Sequence of chain 1.A:
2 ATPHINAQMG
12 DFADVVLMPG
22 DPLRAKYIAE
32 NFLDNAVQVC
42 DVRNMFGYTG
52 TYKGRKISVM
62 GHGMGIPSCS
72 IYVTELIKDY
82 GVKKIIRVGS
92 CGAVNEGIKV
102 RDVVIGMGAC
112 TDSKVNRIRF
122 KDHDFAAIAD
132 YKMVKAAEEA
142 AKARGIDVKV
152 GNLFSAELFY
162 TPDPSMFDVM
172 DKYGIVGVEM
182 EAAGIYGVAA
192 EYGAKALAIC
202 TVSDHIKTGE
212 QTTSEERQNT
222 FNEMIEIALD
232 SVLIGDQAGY

A protein and the small-molecule ligand that binds it are described below.
Small molecule (SMILES): O=c1[nH]cnc2c(C[NH+]3C[C@H](CO)[C@@H](O)C3)c[nH]c12

Sequence of chain 1.C:
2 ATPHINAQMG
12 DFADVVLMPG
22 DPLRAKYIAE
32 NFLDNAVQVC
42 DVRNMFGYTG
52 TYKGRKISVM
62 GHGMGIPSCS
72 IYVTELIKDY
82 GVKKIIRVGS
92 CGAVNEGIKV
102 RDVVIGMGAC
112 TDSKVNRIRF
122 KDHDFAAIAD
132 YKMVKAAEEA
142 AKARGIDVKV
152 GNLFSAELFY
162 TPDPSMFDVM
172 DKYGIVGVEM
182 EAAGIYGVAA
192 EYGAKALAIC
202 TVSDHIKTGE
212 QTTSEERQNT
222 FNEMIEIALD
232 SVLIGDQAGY

Binding-site contacts:
Ligand atom C10 contacts residue GLU180 of chain 1.C at 3.6 Å.
Ligand atom C8 contacts residue SER91 of chain 1.C at 3.4 Å.
Ligand atom C6 contacts residue PHE160 of chain 1.C at 3.4 Å (hydrophobic).
Ligand atom N7 contacts residue CYS92 of chain 1.C at 3.6 Å.
Ligand atom C10 contacts residue PO41 of chain 1.R at 3.2 Å.
Ligand atom C5 contacts residue GLY93 of chain 1.C at 3.8 Å.
Ligand atom O5' contacts residue PHE160 of chain 1.C at 3.6 Å.
Ligand atom C6' contacts residue PO41 of chain 1.R at 3.3 Å.
Ligand atom C2' contacts residue PO41 of chain 1.R at 3.6 Å.
Ligand atom C6' contacts residue SER91 of chain 1.C at 3.3 Å.
Ligand atom N7 contacts residue GLY93 of chain 1.C at 3.6 Å (h-bond).
Ligand atom O5' contacts residue HIS5 of chain 1.A at 2.6 Å (h-bond).
Ligand atom C2 contacts residue PHE160 of chain 1.C at 3.7 Å (hydrophobic).
Ligand atom C5 contacts residue PHE160 of chain 1.C at 3.7 Å (hydrophobic).
Ligand atom C6' contacts residue ARG44 of chain 1.A at 3.6 Å.
Ligand atom O3' contacts residue PO41 of chain 1.R at 2.7 Å (h-bond).
Ligand atom N7 contacts residue SER204 of chain 1.C at 3.6 Å.
Ligand atom C4' contacts residue MET65 of chain 1.C at 3.6 Å (hydrophobic).
Ligand atom N3 contacts residue GLU180 of chain 1.C at 3.5 Å.
Ligand atom C10 contacts residue SER91 of chain 1.C at 3.1 Å.
Ligand atom C4' contacts residue ARG44 of chain 1.A at 3.8 Å.
Ligand atom C5' contacts residue PHE160 of chain 1.C at 3.7 Å (hydrophobic).
Ligand atom N3 contacts residue MET181 of chain 1.C at 3.6 Å.
Ligand atom C3' contacts residue GLU182 of chain 1.C at 3.4 Å.
Ligand atom C9 contacts residue CYS92 of chain 1.C at 3.7 Å (hydrophobic).
Ligand atom N1 contacts residue PHE160 of chain 1.C at 3.6 Å.
Ligand atom C2' contacts residue GLU182 of chain 1.C at 3.6 Å.
Ligand atom C8 contacts residue CYS92 of chain 1.C at 3.5 Å (hydrophobic).
Ligand atom N1' contacts residue SER91 of chain 1.C at 3.5 Å (h-bond).
Ligand atom C8 contacts residue SER204 of chain 1.C at 3.4 Å.
Ligand atom N7 contacts residue ASP205 of chain 1.C at 2.8 Å (salt-bridge).
Ligand atom N3 contacts residue VAL179 of chain 1.C at 3.5 Å (h-bond).
Ligand atom C8 contacts residue ASP205 of chain 1.C at 3.6 Å.
Ligand atom C3' contacts residue PO41 of chain 1.R at 3.8 Å.
Ligand atom C5' contacts residue HIS5 of chain 1.A at 3.3 Å.
Ligand atom N1' contacts residue PO41 of chain 1.R at 2.6 Å (h-bond).
Ligand atom O3' contacts residue GLU182 of chain 1.C at 2.5 Å (salt-bridge).
Ligand atom C2' contacts residue MET181 of chain 1.C at 3.7 Å (hydrophobic).
Ligand atom O3' contacts residue MET65 of chain 1.C at 3.5 Å.
Ligand atom C4 contacts residue VAL179 of chain 1.C at 3.4 Å (hydrophobic).